Binding-site contacts:
Ligand atom N2 contacts residue TRP171 of chain 1.A at 3.8 Å.
Ligand atom C1 contacts residue ASN121 of chain 1.A at 1.4 Å.
Ligand atom C3 contacts residue TRP171 of chain 1.A at 4.4 Å (hydrophobic).
Ligand atom C3 contacts residue ASN121 of chain 1.A at 3.7 Å.
Ligand atom O7 contacts residue TRP171 of chain 1.A at 3.3 Å.
Ligand atom O7 contacts residue ASP169 of chain 1.A at 2.9 Å (salt-bridge).
Ligand atom C8 contacts residue TRP171 of chain 1.A at 3.3 Å (hydrophobic).
Ligand atom C4 contacts residue ASN121 of chain 1.A at 4.2 Å.
Ligand atom C7 contacts residue TRP171 of chain 1.A at 3.2 Å (hydrophobic).
Ligand atom C8 contacts residue VAL120 of chain 1.A at 4.2 Å (hydrophobic).
Ligand atom N2 contacts residue ASN121 of chain 1.A at 2.8 Å (h-bond).
Ligand atom C2 contacts residue ASP169 of chain 1.A at 4.4 Å.
Ligand atom C5 contacts residue ASN121 of chain 1.A at 3.7 Å.
Ligand atom C8 contacts residue HIS170 of chain 1.A at 3.9 Å.
Ligand atom C7 contacts residue ASN121 of chain 1.A at 3.5 Å.
Ligand atom O5 contacts residue ASN121 of chain 1.A at 2.4 Å (h-bond).
Ligand atom C2 contacts residue ASN121 of chain 1.A at 2.4 Å.
Ligand atom C8 contacts residue ASP169 of chain 1.A at 3.6 Å.
Ligand atom C8 contacts residue VAL119 of chain 1.A at 3.6 Å (hydrophobic).
Ligand atom O3 contacts residue TRP171 of chain 1.A at 3.4 Å (h-bond).
Ligand atom N2 contacts residue ASP169 of chain 1.A at 4.5 Å.
Ligand atom C7 contacts residue ASP169 of chain 1.A at 3.8 Å.
Ligand atom O7 contacts residue ASN121 of chain 1.A at 3.9 Å.
Ligand atom C8 contacts residue ASN121 of chain 1.A at 4.3 Å.

A protein and the small-molecule ligand that binds it are described below.
Small molecule (SMILES): CC(=O)N[C@@H]1[C@@H](O)[C@H](O)[C@@H](CO)O[C@H]1O

Sequence of chain 1.A:
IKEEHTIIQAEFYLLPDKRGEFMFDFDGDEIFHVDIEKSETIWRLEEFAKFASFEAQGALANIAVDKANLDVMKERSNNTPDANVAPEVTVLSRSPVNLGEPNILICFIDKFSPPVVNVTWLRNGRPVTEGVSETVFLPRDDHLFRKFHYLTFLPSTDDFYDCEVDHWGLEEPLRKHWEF